The small molecule below binds the protein below.
Small molecule (SMILES): CC(=O)N[C@@H]1[C@@H](O)[C@H](O)[C@@H](CO)O[C@H]1O

Sequence of chain 1.A:
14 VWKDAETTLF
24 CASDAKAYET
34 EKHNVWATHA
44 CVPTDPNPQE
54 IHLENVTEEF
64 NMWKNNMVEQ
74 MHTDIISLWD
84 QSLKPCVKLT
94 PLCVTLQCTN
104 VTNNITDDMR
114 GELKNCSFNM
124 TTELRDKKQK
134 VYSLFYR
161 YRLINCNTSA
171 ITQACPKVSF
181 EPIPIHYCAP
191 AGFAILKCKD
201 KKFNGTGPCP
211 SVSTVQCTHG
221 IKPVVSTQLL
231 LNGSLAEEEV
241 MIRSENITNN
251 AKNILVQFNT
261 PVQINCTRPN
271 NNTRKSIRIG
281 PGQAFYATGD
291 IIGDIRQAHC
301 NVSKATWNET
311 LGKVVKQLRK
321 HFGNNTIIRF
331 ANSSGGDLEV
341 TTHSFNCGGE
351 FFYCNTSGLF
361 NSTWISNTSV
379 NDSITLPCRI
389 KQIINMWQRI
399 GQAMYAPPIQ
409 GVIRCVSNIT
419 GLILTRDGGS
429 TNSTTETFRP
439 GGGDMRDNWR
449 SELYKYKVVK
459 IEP

Binding-site contacts:
Ligand atom C2 contacts residue ASN204 of chain 1.A at 2.3 Å.
Ligand atom O7 contacts residue ASN204 of chain 1.A at 3.8 Å.
Ligand atom C7 contacts residue ASN204 of chain 1.A at 3.4 Å.
Ligand atom C1 contacts residue ASN204 of chain 1.A at 1.4 Å.
Ligand atom C8 contacts residue ASN204 of chain 1.A at 4.2 Å.
Ligand atom O5 contacts residue ASN204 of chain 1.A at 2.4 Å (h-bond).
Ligand atom N2 contacts residue ASN204 of chain 1.A at 2.7 Å (h-bond).
Ligand atom C4 contacts residue ASN204 of chain 1.A at 4.2 Å.
Ligand atom C5 contacts residue ASN204 of chain 1.A at 3.7 Å.
Ligand atom C3 contacts residue ASN204 of chain 1.A at 3.7 Å.
Ligand atom O6 contacts residue THR206 of chain 1.A at 4.2 Å.